Binding-site contacts:
Ligand atom C7 contacts residue ASN603 of chain 1.B at 3.2 Å.
Ligand atom C8 contacts residue ASN603 of chain 1.B at 4.0 Å.
Ligand atom C4 contacts residue ASN603 of chain 1.B at 4.2 Å.
Ligand atom C5 contacts residue ASN603 of chain 1.B at 3.6 Å.
Ligand atom C7 contacts residue THR604 of chain 1.B at 4.5 Å.
Ligand atom O7 contacts residue THR604 of chain 1.B at 4.4 Å.
Ligand atom O5 contacts residue ASN603 of chain 1.B at 2.3 Å (h-bond).
Ligand atom O7 contacts residue ASN603 of chain 1.B at 3.0 Å (h-bond).
Ligand atom C3 contacts residue ASN603 of chain 1.B at 3.8 Å.
Ligand atom C2 contacts residue ASN603 of chain 1.B at 2.5 Å.
Ligand atom N2 contacts residue ASN603 of chain 1.B at 2.9 Å (h-bond).
Ligand atom C8 contacts residue THR604 of chain 1.B at 4.1 Å.
Ligand atom C1 contacts residue ASN603 of chain 1.B at 1.4 Å.

Sequence of chain 1.B:
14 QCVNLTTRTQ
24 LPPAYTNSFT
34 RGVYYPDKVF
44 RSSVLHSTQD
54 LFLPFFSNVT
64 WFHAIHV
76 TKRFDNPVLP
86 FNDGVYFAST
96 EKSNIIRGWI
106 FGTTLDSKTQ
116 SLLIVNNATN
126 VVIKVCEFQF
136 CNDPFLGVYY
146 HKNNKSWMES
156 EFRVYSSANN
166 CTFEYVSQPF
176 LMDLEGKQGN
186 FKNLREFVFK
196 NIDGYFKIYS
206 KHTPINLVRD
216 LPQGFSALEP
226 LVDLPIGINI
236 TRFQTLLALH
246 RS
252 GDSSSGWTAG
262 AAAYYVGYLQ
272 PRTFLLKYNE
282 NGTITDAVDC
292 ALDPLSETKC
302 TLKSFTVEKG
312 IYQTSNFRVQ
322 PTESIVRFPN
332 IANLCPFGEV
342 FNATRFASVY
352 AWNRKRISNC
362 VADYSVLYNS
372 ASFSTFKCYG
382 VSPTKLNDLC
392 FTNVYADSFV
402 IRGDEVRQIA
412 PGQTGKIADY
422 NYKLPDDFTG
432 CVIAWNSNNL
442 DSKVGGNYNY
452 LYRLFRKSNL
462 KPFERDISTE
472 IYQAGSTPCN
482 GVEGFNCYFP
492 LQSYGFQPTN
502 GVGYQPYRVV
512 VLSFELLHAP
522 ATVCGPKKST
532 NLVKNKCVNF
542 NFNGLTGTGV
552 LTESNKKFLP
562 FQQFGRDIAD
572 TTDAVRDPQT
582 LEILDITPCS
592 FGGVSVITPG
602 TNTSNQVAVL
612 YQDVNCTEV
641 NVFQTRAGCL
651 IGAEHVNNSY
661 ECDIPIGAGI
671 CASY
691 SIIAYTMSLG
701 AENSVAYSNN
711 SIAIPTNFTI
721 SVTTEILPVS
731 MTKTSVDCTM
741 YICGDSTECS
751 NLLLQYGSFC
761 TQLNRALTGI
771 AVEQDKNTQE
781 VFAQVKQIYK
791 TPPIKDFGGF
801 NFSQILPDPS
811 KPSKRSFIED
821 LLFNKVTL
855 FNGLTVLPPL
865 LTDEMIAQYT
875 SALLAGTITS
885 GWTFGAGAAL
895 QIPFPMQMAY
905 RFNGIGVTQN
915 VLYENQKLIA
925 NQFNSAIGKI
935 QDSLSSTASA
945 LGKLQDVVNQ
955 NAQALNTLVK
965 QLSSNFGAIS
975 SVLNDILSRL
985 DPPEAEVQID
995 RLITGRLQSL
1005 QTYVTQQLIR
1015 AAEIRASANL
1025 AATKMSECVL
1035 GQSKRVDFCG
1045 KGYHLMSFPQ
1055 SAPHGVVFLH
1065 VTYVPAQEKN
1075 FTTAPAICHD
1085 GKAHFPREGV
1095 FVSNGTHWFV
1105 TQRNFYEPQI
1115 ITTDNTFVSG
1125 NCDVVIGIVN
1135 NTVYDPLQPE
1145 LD

The protein below binds the small molecule below.
Small molecule (SMILES): CC(=O)N[C@@H]1[C@@H](O)[C@H](O)[C@@H](CO)O[C@H]1O